Sequence of chain 1.A:
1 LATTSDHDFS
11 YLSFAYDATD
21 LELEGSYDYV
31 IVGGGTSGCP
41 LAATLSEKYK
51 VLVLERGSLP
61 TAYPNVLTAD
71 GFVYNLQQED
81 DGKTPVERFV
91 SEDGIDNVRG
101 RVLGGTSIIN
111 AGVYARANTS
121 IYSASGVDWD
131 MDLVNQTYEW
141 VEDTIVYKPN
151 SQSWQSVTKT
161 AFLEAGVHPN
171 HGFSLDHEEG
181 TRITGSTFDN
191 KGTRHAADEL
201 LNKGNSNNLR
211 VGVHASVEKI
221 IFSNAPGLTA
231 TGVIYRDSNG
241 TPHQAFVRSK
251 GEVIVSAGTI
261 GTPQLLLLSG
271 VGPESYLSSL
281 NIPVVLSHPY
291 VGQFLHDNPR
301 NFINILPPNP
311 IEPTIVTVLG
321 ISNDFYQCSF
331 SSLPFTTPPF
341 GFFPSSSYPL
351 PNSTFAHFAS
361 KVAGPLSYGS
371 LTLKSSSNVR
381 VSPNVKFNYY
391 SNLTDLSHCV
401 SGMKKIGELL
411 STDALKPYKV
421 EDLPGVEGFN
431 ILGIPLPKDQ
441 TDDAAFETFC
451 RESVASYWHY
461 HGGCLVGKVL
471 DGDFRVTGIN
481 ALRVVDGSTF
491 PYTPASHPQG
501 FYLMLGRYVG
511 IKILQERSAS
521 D

Binding-site contacts:
Ligand atom O6 contacts residue LEU306 of chain 1.A at 4.0 Å.
Ligand atom O6 contacts residue ASN352 of chain 1.A at 4.5 Å.
Ligand atom C7 contacts residue ASN352 of chain 1.A at 3.7 Å.
Ligand atom C3 contacts residue ASN352 of chain 1.A at 3.8 Å.
Ligand atom C6 contacts residue LEU306 of chain 1.A at 4.2 Å (hydrophobic).
Ligand atom O6 contacts residue ASN430 of chain 1.A at 2.6 Å (h-bond).
Ligand atom O5 contacts residue ASN352 of chain 1.A at 2.4 Å (h-bond).
Ligand atom N2 contacts residue ASN352 of chain 1.A at 2.9 Å (h-bond).
Ligand atom O7 contacts residue ASN352 of chain 1.A at 3.9 Å.
Ligand atom C4 contacts residue ASN352 of chain 1.A at 4.2 Å.
Ligand atom C2 contacts residue ASN352 of chain 1.A at 2.5 Å.
Ligand atom C6 contacts residue ASN430 of chain 1.A at 3.2 Å.
Ligand atom C5 contacts residue ASN352 of chain 1.A at 3.7 Å.
Ligand atom C1 contacts residue ASN352 of chain 1.A at 1.4 Å.

The protein below binds the small molecule below.
Small molecule (SMILES): CC(=O)N[C@@H]1[C@@H](O)[C@H](O)[C@@H](CO)O[C@H]1O